Sequence of chain 1.B:
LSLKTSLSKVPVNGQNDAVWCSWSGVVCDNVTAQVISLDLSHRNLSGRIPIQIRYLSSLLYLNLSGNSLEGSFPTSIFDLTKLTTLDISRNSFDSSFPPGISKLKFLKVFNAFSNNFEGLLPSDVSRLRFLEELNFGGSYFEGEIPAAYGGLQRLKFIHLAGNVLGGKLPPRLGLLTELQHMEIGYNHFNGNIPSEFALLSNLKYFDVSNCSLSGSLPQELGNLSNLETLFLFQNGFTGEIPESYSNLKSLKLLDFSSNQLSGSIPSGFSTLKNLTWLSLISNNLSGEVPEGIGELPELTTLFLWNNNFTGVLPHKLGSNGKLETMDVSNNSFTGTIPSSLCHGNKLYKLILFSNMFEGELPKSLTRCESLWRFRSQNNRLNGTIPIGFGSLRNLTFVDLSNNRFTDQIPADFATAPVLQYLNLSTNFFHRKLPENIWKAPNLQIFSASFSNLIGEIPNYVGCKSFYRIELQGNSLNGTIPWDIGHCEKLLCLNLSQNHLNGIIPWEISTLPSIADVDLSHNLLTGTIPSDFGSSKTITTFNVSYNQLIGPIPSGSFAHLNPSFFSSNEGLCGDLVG

This protein binds this small molecule.
Small molecule (SMILES): CC(=O)N[C@@H]1[C@@H](O)[C@H](O)[C@@H](CO)O[C@H]1O

Binding-site contacts:
Ligand atom C2 contacts residue ASN349 of chain 1.B at 2.7 Å.
Ligand atom C8 contacts residue ASN325 of chain 1.B at 3.3 Å.
Ligand atom O7 contacts residue ASN349 of chain 1.B at 3.4 Å (h-bond).
Ligand atom C7 contacts residue ASN326 of chain 1.B at 3.5 Å.
Ligand atom O6 contacts residue ASN349 of chain 1.B at 4.4 Å.
Ligand atom C5 contacts residue ASN325 of chain 1.B at 4.4 Å.
Ligand atom C8 contacts residue ASN327 of chain 1.B at 4.4 Å.
Ligand atom O7 contacts residue ASN325 of chain 1.B at 4.4 Å.
Ligand atom C1 contacts residue ASN349 of chain 1.B at 1.4 Å.
Ligand atom O5 contacts residue ASN325 of chain 1.B at 4.1 Å.
Ligand atom C5 contacts residue ASN349 of chain 1.B at 3.5 Å.
Ligand atom O5 contacts residue ASN349 of chain 1.B at 2.3 Å (h-bond).
Ligand atom C8 contacts residue ASN326 of chain 1.B at 3.1 Å.
Ligand atom C3 contacts residue ASN349 of chain 1.B at 3.9 Å.
Ligand atom N2 contacts residue ASN325 of chain 1.B at 4.1 Å.
Ligand atom C7 contacts residue ASN325 of chain 1.B at 3.8 Å.
Ligand atom N2 contacts residue ASN349 of chain 1.B at 3.2 Å (h-bond).
Ligand atom C8 contacts residue ASN302 of chain 1.B at 4.1 Å.
Ligand atom C1 contacts residue ASN325 of chain 1.B at 3.5 Å.
Ligand atom C7 contacts residue ASN349 of chain 1.B at 3.5 Å.
Ligand atom C4 contacts residue ASN349 of chain 1.B at 4.3 Å.
Ligand atom O7 contacts residue ASN326 of chain 1.B at 3.1 Å (h-bond).